Sequence of chain 3.A:
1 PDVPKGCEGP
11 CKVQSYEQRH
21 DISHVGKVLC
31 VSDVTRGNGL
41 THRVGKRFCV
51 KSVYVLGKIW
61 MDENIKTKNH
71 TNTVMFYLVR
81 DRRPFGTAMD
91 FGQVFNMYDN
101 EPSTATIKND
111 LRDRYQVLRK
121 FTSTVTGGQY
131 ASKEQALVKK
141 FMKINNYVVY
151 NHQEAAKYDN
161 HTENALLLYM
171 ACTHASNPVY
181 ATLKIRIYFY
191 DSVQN

Sequence of chain 2.C:
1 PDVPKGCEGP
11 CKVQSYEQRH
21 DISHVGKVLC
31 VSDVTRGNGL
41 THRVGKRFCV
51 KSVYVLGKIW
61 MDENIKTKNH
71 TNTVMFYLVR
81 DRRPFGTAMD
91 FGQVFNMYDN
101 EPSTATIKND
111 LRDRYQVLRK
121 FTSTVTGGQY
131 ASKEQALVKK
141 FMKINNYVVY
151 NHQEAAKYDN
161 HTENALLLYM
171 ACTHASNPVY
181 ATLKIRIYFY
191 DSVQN

The protein below binds the small molecule below.
Small molecule (SMILES): Nc1ccn([C@H]2C[C@H](O[P](=O)(O)OC[C@H]3O[C@@H](n4cnc5c(N)ncnc54)C[C@@H]3O[P](=O)(O)OC[C@H]3O[C@@H](n4cnc5c(N)ncnc54)C[C@@H]3O[P](=O)(O)OC[C@H]3O[C@@H](n4ccc(N)nc4=O)C[C@@H]3O[P](=O)(O)OC[C@H]3O[C@@H](n4ccc(N)nc4=O)C[C@@H]3O[P](=O)(O)OC[C@H]3O[C@@H](n4cnc5c(N)ncnc54)C[C@@H]3O[P](=O)(O)OC[C@H]3O[C@@H](n4ccc(N)nc4=O)C[C@@H]3O)[C@@H](COP(=O)=O)O2)c(=O)n1

Sequence of chain 2.A:
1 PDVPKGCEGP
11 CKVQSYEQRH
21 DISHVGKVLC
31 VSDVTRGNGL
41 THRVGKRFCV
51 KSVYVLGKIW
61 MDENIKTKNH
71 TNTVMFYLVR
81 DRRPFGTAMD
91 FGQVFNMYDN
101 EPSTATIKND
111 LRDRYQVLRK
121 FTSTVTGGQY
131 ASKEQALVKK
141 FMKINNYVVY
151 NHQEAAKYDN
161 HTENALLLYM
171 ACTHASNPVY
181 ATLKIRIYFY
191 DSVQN

Binding-site contacts:
Ligand atom N7 contacts residue PHE141 of chain 3.A at 3.5 Å.
Ligand atom OP1 contacts residue ARG119 of chain 2.A at 3.4 Å.
Ligand atom O3' contacts residue ASN195 of chain 2.C at 3.1 Å (h-bond).
Ligand atom C2' contacts residue TYR188 of chain 3.A at 3.0 Å (hydrophobic).
Ligand atom OP1 contacts residue ARG47 of chain 2.C at 3.3 Å (salt-bridge).
Ligand atom C5 contacts residue PHE141 of chain 3.A at 3.4 Å (hydrophobic).
Ligand atom C2' contacts residue CYS11 of chain 3.A at 3.6 Å (hydrophobic).
Ligand atom OP1 contacts residue ARG82 of chain 2.A at 3.2 Å (salt-bridge).
Ligand atom C4' contacts residue ARG80 of chain 2.A at 3.6 Å.
Ligand atom OP2 contacts residue TYR188 of chain 3.A at 3.1 Å (h-bond).
Ligand atom C2' contacts residue ASN195 of chain 2.C at 3.6 Å.
Ligand atom P contacts residue TYR188 of chain 3.A at 3.5 Å.
Ligand atom C5' contacts residue ARG47 of chain 2.C at 3.5 Å.
Ligand atom OP2 contacts residue ARG112 of chain 2.A at 3.1 Å (salt-bridge).
Ligand atom OP1 contacts residue ASP113 of chain 2.A at 2.7 Å (salt-bridge).
Ligand atom O3' contacts residue ARG82 of chain 2.A at 3.0 Å (salt-bridge).
Ligand atom C4 contacts residue PHE141 of chain 3.A at 3.4 Å (hydrophobic).
Ligand atom C5' contacts residue ARG112 of chain 2.A at 3.3 Å.
Ligand atom OP2 contacts residue LYS120 of chain 2.A at 2.7 Å (salt-bridge).
Ligand atom P contacts residue ARG47 of chain 2.C at 3.6 Å.
Ligand atom OP1 contacts residue LYS120 of chain 2.A at 3.2 Å (salt-bridge).
Ligand atom O3' contacts residue LEU118 of chain 2.A at 3.5 Å (h-bond).
Ligand atom N4 contacts residue LYS51 of chain 3.A at 3.4 Å.
Ligand atom O4' contacts residue ARG80 of chain 2.A at 3.4 Å (salt-bridge).
Ligand atom C2 contacts residue PHE141 of chain 3.A at 3.6 Å (hydrophobic).
Ligand atom O3' contacts residue TYR188 of chain 3.A at 2.8 Å (h-bond).
Ligand atom N3 contacts residue PHE141 of chain 3.A at 3.6 Å.
Ligand atom OP2 contacts residue ASN195 of chain 2.C at 3.1 Å (h-bond).
Ligand atom OP2 contacts residue TYR54 of chain 3.A at 2.8 Å (h-bond).
Ligand atom OP2 contacts residue LYS46 of chain 2.C at 3.6 Å.
Ligand atom O4' contacts residue GLN116 of chain 2.A at 3.4 Å.
Ligand atom OP2 contacts residue ARG186 of chain 3.A at 3.5 Å (salt-bridge).
Ligand atom O2 contacts residue TYR188 of chain 3.A at 3.1 Å.
Ligand atom O3' contacts residue ARG47 of chain 2.C at 3.2 Å (salt-bridge).
Ligand atom C5 contacts residue ASP2 of chain 3.A at 3.6 Å.
Ligand atom OP1 contacts residue ARG112 of chain 2.A at 3.5 Å.
Ligand atom C3' contacts residue TYR188 of chain 3.A at 3.1 Å (hydrophobic).
Ligand atom P contacts residue ASP113 of chain 2.A at 3.5 Å.
Ligand atom O3' contacts residue ASP113 of chain 2.A at 3.3 Å (salt-bridge).
Ligand atom OP1 contacts residue VAL117 of chain 2.A at 3.5 Å.